Sequence of chain 1.B:
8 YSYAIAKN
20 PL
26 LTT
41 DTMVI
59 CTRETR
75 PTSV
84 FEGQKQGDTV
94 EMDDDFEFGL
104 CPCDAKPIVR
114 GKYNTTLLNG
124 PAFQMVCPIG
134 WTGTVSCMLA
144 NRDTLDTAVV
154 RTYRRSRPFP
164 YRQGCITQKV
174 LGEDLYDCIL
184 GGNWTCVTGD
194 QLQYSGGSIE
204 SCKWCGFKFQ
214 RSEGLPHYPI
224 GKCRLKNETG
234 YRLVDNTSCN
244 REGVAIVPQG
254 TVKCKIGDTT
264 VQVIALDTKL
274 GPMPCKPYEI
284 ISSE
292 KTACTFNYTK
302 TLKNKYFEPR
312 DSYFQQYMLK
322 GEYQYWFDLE

This protein binds this small molecule.
Small molecule (SMILES): CC(=O)N[C@@H]1[C@@H](O)[C@H](O)[C@@H](CO)O[C@H]1O

Sequence of chain 1.A:
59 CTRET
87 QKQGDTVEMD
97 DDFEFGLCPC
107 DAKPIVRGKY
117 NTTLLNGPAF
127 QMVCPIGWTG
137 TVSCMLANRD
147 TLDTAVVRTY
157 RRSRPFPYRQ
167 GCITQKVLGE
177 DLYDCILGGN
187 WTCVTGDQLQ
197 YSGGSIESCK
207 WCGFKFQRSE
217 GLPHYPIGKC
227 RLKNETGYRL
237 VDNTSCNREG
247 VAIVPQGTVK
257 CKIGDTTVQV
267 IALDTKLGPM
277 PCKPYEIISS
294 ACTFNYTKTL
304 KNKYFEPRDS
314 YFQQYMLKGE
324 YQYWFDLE

Binding-site contacts:
Ligand atom C8 contacts residue TRP327 of chain 1.A at 4.1 Å (hydrophobic).
Ligand atom C2 contacts residue ASN298 of chain 1.A at 2.4 Å.
Ligand atom O7 contacts residue ILE283 of chain 1.B at 4.3 Å.
Ligand atom O5 contacts residue ASN298 of chain 1.A at 2.3 Å (h-bond).
Ligand atom C1 contacts residue ASN298 of chain 1.A at 1.4 Å.
Ligand atom C3 contacts residue ASN298 of chain 1.A at 3.8 Å.
Ligand atom C5 contacts residue ASN298 of chain 1.A at 3.6 Å.
Ligand atom C4 contacts residue ASN298 of chain 1.A at 4.2 Å.
Ligand atom C7 contacts residue ASN298 of chain 1.A at 3.4 Å.
Ligand atom O7 contacts residue ASN298 of chain 1.A at 3.5 Å (h-bond).
Ligand atom N2 contacts residue ASN298 of chain 1.A at 2.9 Å (h-bond).